The protein below binds the small molecule below.
Small molecule (SMILES): CC(=O)N[C@@H]1[C@@H](O[C@@H]2O[C@H](CO)[C@H](O)[C@H](O[C@]3(C(=O)O)C[C@H](O)[C@@H](NC(C)=O)[C@H]([C@H](O)[C@H](O)CO)O3)[C@H]2O)[C@H](O)[C@@H](CO[C@]2(C(=O)O)C[C@H](O)[C@@H](NC(C)=O)[C@H]([C@H](O)[C@H](O)CO)O2)O[C@H]1O

Binding-site contacts:
Ligand atom C2 contacts residue ARG77 of chain 44.D at 4.0 Å.
Ligand atom O4 contacts residue TYR72 of chain 44.D at 3.7 Å.
Ligand atom C2 contacts residue GLY78 of chain 44.D at 4.2 Å.
Ligand atom O4 contacts residue VAL296 of chain 44.D at 3.9 Å.
Ligand atom C3 contacts residue VAL296 of chain 44.D at 3.6 Å (hydrophobic).
Ligand atom O1A contacts residue TYR72 of chain 44.D at 3.4 Å.
Ligand atom C4 contacts residue VAL296 of chain 44.D at 4.2 Å (hydrophobic).
Ligand atom C5 contacts residue TYR72 of chain 44.D at 3.5 Å (hydrophobic).
Ligand atom O4 contacts residue THR291 of chain 44.D at 3.9 Å.
Ligand atom O1B contacts residue TYR72 of chain 44.D at 4.0 Å.
Ligand atom C3 contacts residue HIS298 of chain 44.D at 3.8 Å.
Ligand atom O1B contacts residue ARG77 of chain 44.D at 2.4 Å (salt-bridge).
Ligand atom C11 contacts residue TYR72 of chain 44.D at 4.2 Å (hydrophobic).
Ligand atom O4 contacts residue HIS298 of chain 44.D at 2.7 Å (h-bond).
Ligand atom O1A contacts residue ARG77 of chain 44.D at 2.7 Å (salt-bridge).
Ligand atom C5 contacts residue ASN93 of chain 44.D at 4.1 Å.
Ligand atom C1 contacts residue ARG77 of chain 44.D at 3.1 Å.
Ligand atom C4 contacts residue GLY78 of chain 44.D at 3.9 Å.
Ligand atom C6 contacts residue THR94 of chain 44.D at 4.3 Å.
Ligand atom O1A contacts residue GLY78 of chain 44.D at 3.8 Å.
Ligand atom O3 contacts residue GLY78 of chain 44.D at 3.7 Å.
Ligand atom N5 contacts residue TYR72 of chain 44.D at 2.9 Å (h-bond).
Ligand atom C4 contacts residue ARG77 of chain 44.D at 4.0 Å.
Ligand atom C8 contacts residue ARG77 of chain 44.D at 4.2 Å.
Ligand atom O4 contacts residue GLY78 of chain 44.D at 3.4 Å (h-bond).
Ligand atom O6 contacts residue ASN93 of chain 44.D at 3.6 Å (h-bond).
Ligand atom C1 contacts residue TYR72 of chain 44.D at 3.8 Å (hydrophobic).
Ligand atom O4 contacts residue ASN80 of chain 44.D at 4.1 Å.
Ligand atom C3 contacts residue GLY78 of chain 44.D at 3.8 Å.
Ligand atom C4 contacts residue TYR72 of chain 44.D at 3.4 Å (hydrophobic).
Ligand atom C6 contacts residue ASN80 of chain 44.D at 4.3 Å.
Ligand atom C6 contacts residue ASN93 of chain 44.D at 3.4 Å.
Ligand atom C6 contacts residue TYR72 of chain 44.D at 3.7 Å (hydrophobic).
Ligand atom O1A contacts residue LYS186 of chain 44.D at 4.3 Å.
Ligand atom O8 contacts residue ARG77 of chain 44.D at 3.5 Å (salt-bridge).
Ligand atom O4 contacts residue ARG77 of chain 44.D at 4.2 Å.
Ligand atom O8 contacts residue TYR72 of chain 44.D at 3.4 Å (h-bond).
Ligand atom C4 contacts residue HIS298 of chain 44.D at 3.7 Å.
Ligand atom C10 contacts residue TYR72 of chain 44.D at 4.0 Å (hydrophobic).
Ligand atom C3 contacts residue ARG77 of chain 44.D at 3.3 Å.

Sequence of chain 44.D:
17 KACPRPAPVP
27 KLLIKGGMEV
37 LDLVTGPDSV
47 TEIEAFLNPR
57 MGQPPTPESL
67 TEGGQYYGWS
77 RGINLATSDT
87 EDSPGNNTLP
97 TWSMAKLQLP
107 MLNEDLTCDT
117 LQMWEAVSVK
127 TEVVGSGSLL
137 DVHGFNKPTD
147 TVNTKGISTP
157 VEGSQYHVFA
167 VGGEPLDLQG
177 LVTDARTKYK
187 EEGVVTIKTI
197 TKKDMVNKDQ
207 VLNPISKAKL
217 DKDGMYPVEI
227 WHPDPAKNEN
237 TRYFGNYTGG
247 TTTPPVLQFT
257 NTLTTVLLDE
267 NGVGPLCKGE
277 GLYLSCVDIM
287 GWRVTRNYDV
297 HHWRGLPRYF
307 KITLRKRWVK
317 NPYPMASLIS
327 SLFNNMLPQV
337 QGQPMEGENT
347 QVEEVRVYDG

Sequence of chain 44.E:
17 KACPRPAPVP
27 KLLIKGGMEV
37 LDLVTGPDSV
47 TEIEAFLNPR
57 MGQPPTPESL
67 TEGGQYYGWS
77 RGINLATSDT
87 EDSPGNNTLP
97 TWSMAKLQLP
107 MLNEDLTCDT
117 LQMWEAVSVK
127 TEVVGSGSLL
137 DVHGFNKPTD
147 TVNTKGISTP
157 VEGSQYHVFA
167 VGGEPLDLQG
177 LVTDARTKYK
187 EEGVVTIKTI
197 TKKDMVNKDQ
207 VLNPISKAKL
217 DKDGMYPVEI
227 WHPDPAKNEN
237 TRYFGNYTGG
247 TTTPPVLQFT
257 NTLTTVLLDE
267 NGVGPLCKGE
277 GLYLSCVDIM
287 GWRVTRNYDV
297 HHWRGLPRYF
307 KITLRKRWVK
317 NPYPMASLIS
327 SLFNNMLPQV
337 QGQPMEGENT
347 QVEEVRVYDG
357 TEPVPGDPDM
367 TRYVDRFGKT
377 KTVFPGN